Sequence of chain 1.B:
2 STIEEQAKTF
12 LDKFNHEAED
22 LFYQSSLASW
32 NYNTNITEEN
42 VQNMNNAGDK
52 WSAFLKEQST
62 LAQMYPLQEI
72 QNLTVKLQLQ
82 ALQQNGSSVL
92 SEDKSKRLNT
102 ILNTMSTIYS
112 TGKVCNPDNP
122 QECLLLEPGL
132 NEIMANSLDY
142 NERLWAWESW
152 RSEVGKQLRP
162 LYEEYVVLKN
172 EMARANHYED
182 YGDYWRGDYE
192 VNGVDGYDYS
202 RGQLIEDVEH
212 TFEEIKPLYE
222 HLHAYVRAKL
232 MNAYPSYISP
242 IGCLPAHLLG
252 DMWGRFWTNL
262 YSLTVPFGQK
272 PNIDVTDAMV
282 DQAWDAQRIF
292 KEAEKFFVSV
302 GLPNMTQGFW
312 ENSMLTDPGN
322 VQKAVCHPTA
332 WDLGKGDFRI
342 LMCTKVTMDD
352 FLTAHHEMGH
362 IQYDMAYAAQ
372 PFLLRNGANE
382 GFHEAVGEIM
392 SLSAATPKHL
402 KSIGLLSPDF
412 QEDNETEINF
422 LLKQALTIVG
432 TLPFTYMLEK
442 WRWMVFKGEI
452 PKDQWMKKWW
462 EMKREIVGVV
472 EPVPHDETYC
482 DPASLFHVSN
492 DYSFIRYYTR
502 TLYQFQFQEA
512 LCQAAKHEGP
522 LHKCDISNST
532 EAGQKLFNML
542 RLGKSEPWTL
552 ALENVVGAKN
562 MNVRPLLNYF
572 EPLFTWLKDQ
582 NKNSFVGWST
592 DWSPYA

Binding-site contacts:
Ligand atom C5 contacts residue THR75 of chain 1.B at 4.1 Å.
Ligand atom O7 contacts residue ASN73 of chain 1.B at 3.5 Å (h-bond).
Ligand atom C3 contacts residue ASN73 of chain 1.B at 3.8 Å.
Ligand atom O5 contacts residue VAL76 of chain 1.B at 4.2 Å.
Ligand atom C1 contacts residue VAL76 of chain 1.B at 4.5 Å (hydrophobic).
Ligand atom C1 contacts residue ASN73 of chain 1.B at 1.4 Å.
Ligand atom C1 contacts residue THR75 of chain 1.B at 3.4 Å.
Ligand atom C8 contacts residue ASN73 of chain 1.B at 3.6 Å.
Ligand atom C5 contacts residue ASN73 of chain 1.B at 3.7 Å.
Ligand atom C7 contacts residue ASN73 of chain 1.B at 3.2 Å.
Ligand atom C2 contacts residue ASN73 of chain 1.B at 2.5 Å.
Ligand atom O5 contacts residue ASN73 of chain 1.B at 2.4 Å (h-bond).
Ligand atom C4 contacts residue ASN73 of chain 1.B at 4.2 Å.
Ligand atom O5 contacts residue THR75 of chain 1.B at 3.7 Å.
Ligand atom N2 contacts residue ASN73 of chain 1.B at 2.8 Å (h-bond).
Ligand atom O5 contacts residue LYS9 of chain 1.B at 4.2 Å.

The small molecule below binds the protein below.
Small molecule (SMILES): CC(=O)N[C@@H]1[C@@H](O)[C@H](O)[C@@H](CO)O[C@H]1O